The small molecule below binds the protein below.
Small molecule (SMILES): CC(=O)N[C@@H]1[C@@H](O)[C@H](O)[C@@H](CO)O[C@H]1O

Binding-site contacts:
Ligand atom N2 contacts residue ASN81 of chain 1.A at 2.9 Å (h-bond).
Ligand atom C2 contacts residue ASN81 of chain 1.A at 2.4 Å.
Ligand atom C4 contacts residue ASN81 of chain 1.A at 4.2 Å.
Ligand atom C8 contacts residue THR82 of chain 1.A at 4.1 Å.
Ligand atom O5 contacts residue ASN81 of chain 1.A at 2.4 Å (h-bond).
Ligand atom C5 contacts residue ASN81 of chain 1.A at 3.7 Å.
Ligand atom C1 contacts residue ASN81 of chain 1.A at 1.4 Å.
Ligand atom N2 contacts residue THR82 of chain 1.A at 4.1 Å.
Ligand atom C7 contacts residue THR82 of chain 1.A at 4.4 Å.
Ligand atom C3 contacts residue ASN81 of chain 1.A at 3.8 Å.
Ligand atom O7 contacts residue ASN81 of chain 1.A at 3.1 Å (h-bond).
Ligand atom C7 contacts residue ASN81 of chain 1.A at 3.2 Å.
Ligand atom C8 contacts residue ASN81 of chain 1.A at 4.3 Å.

Sequence of chain 1.A:
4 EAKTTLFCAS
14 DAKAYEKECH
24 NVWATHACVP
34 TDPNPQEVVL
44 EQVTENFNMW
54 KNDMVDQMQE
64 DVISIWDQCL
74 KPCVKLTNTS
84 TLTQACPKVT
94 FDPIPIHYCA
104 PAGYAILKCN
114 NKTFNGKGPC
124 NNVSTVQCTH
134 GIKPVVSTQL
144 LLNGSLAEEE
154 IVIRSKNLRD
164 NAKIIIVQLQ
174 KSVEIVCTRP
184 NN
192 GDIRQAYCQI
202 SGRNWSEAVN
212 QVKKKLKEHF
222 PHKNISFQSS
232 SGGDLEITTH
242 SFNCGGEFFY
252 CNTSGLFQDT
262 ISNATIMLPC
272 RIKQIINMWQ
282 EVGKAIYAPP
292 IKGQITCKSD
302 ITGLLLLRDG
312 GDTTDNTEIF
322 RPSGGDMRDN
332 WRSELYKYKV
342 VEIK